Binding-site contacts:
Ligand atom C03 contacts residue LEU93 of chain 1.A at 4.3 Å (hydrophobic).
Ligand atom C07 contacts residue LEU90 of chain 1.A at 4.3 Å (hydrophobic).
Ligand atom C05 contacts residue LEU90 of chain 1.A at 2.8 Å (hydrophobic).
Ligand atom C05 contacts residue GLN94 of chain 1.A at 3.7 Å.
Ligand atom C02 contacts residue GLU97 of chain 1.A at 4.0 Å.
Ligand atom CL1 contacts residue TRP65 of chain 1.A at 3.5 Å.
Ligand atom C02 contacts residue MET59 of chain 1.A at 3.8 Å (hydrophobic).
Ligand atom C04 contacts residue LEU93 of chain 1.A at 3.7 Å (hydrophobic).
Ligand atom C04 contacts residue LEU90 of chain 1.A at 3.3 Å (hydrophobic).
Ligand atom O01 contacts residue MET59 of chain 1.A at 4.0 Å.
Ligand atom O01 contacts residue GLU97 of chain 1.A at 2.9 Å (salt-bridge).
Ligand atom CL2 contacts residue MET59 of chain 1.A at 4.0 Å.
Ligand atom C02 contacts residue LEU93 of chain 1.A at 4.1 Å (hydrophobic).
Ligand atom C03 contacts residue MET59 of chain 1.A at 4.4 Å (hydrophobic).
Ligand atom C09 contacts residue MET59 of chain 1.A at 4.4 Å (hydrophobic).
Ligand atom C06 contacts residue LEU90 of chain 1.A at 3.9 Å (hydrophobic).
Ligand atom O01 contacts residue ARG60 of chain 1.A at 4.4 Å.
Ligand atom CL2 contacts residue TRP65 of chain 1.A at 3.4 Å.
Ligand atom C04 contacts residue GLN94 of chain 1.A at 3.5 Å.
Ligand atom C06 contacts residue GLN94 of chain 1.A at 3.9 Å.

Sequence of chain 1.A:
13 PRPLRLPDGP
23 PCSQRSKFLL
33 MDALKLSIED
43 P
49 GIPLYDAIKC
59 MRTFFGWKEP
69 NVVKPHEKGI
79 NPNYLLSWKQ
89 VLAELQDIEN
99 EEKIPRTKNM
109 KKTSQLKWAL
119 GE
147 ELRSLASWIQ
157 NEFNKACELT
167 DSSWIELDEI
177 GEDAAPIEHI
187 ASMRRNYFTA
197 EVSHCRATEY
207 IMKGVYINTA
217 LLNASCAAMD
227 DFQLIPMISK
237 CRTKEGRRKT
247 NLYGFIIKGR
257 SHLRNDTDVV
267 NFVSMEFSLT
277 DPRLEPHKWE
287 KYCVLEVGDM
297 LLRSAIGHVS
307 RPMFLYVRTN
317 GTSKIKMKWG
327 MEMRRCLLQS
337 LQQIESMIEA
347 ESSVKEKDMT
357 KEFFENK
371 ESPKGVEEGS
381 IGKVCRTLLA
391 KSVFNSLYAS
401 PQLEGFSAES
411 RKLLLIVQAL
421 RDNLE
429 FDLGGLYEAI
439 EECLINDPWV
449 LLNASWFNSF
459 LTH

This protein binds this small molecule.
Small molecule (SMILES): OCc1cccc(Cl)c1Cl